Binding-site contacts:
Ligand atom O5 contacts residue ASN1336 of chain 1.B at 4.4 Å.
Ligand atom C6 contacts residue ASP1400 of chain 1.B at 3.2 Å.
Ligand atom C6 contacts residue TYR1351 of chain 1.B at 3.7 Å (hydrophobic).
Ligand atom O3 contacts residue ILE1335 of chain 1.B at 2.4 Å (h-bond).
Ligand atom O3 contacts residue ASN1336 of chain 1.B at 4.5 Å.
Ligand atom O2 contacts residue ILE1334 of chain 1.B at 3.8 Å.
Ligand atom C3 contacts residue TYR1351 of chain 1.B at 4.0 Å (hydrophobic).
Ligand atom C6 contacts residue TYR1401 of chain 1.B at 3.8 Å (hydrophobic).
Ligand atom O6 contacts residue ASN1402 of chain 1.B at 2.9 Å (h-bond).
Ligand atom O6 contacts residue TYR1401 of chain 1.B at 3.2 Å (h-bond).
Ligand atom O3 contacts residue ILE1334 of chain 1.B at 3.5 Å.
Ligand atom C2 contacts residue TYR1351 of chain 1.B at 4.2 Å (hydrophobic).
Ligand atom C6 contacts residue SER1399 of chain 1.B at 4.0 Å.
Ligand atom C5 contacts residue TYR1351 of chain 1.B at 4.3 Å (hydrophobic).
Ligand atom O5 contacts residue ASP1400 of chain 1.B at 3.0 Å (salt-bridge).
Ligand atom O6 contacts residue SER1399 of chain 1.B at 3.4 Å (h-bond).
Ligand atom C1 contacts residue ASP1400 of chain 1.B at 4.1 Å.
Ligand atom C4 contacts residue ILE1335 of chain 1.B at 4.1 Å (hydrophobic).
Ligand atom C5 contacts residue ASP1400 of chain 1.B at 3.6 Å.
Ligand atom O4 contacts residue TYR1351 of chain 1.B at 3.8 Å.
Ligand atom C4 contacts residue ASN1336 of chain 1.B at 4.3 Å.
Ligand atom O3 contacts residue TYR1351 of chain 1.B at 3.6 Å.
Ligand atom O2 contacts residue THR1333 of chain 1.B at 4.2 Å.
Ligand atom C4 contacts residue TYR1351 of chain 1.B at 3.5 Å (hydrophobic).
Ligand atom O6 contacts residue ASP1400 of chain 1.B at 2.8 Å (salt-bridge).
Ligand atom C3 contacts residue ILE1335 of chain 1.B at 3.5 Å (hydrophobic).
Ligand atom C6 contacts residue ASN1402 of chain 1.B at 3.2 Å.
Ligand atom O2 contacts residue ILE1335 of chain 1.B at 3.4 Å (h-bond).
Ligand atom C1 contacts residue ILE1335 of chain 1.B at 4.2 Å (hydrophobic).
Ligand atom C2 contacts residue ILE1335 of chain 1.B at 3.8 Å (hydrophobic).
Ligand atom O6 contacts residue ASN1336 of chain 1.B at 3.6 Å.

A protein and the small-molecule ligand that binds it are described below.
Small molecule (SMILES): OC[C@H]1O[C@H](O[C@H]2[C@H](O)[C@@H](O)[C@@H](O)O[C@@H]2CO)[C@H](O)[C@@H](O)[C@@H]1O

Sequence of chain 1.B:
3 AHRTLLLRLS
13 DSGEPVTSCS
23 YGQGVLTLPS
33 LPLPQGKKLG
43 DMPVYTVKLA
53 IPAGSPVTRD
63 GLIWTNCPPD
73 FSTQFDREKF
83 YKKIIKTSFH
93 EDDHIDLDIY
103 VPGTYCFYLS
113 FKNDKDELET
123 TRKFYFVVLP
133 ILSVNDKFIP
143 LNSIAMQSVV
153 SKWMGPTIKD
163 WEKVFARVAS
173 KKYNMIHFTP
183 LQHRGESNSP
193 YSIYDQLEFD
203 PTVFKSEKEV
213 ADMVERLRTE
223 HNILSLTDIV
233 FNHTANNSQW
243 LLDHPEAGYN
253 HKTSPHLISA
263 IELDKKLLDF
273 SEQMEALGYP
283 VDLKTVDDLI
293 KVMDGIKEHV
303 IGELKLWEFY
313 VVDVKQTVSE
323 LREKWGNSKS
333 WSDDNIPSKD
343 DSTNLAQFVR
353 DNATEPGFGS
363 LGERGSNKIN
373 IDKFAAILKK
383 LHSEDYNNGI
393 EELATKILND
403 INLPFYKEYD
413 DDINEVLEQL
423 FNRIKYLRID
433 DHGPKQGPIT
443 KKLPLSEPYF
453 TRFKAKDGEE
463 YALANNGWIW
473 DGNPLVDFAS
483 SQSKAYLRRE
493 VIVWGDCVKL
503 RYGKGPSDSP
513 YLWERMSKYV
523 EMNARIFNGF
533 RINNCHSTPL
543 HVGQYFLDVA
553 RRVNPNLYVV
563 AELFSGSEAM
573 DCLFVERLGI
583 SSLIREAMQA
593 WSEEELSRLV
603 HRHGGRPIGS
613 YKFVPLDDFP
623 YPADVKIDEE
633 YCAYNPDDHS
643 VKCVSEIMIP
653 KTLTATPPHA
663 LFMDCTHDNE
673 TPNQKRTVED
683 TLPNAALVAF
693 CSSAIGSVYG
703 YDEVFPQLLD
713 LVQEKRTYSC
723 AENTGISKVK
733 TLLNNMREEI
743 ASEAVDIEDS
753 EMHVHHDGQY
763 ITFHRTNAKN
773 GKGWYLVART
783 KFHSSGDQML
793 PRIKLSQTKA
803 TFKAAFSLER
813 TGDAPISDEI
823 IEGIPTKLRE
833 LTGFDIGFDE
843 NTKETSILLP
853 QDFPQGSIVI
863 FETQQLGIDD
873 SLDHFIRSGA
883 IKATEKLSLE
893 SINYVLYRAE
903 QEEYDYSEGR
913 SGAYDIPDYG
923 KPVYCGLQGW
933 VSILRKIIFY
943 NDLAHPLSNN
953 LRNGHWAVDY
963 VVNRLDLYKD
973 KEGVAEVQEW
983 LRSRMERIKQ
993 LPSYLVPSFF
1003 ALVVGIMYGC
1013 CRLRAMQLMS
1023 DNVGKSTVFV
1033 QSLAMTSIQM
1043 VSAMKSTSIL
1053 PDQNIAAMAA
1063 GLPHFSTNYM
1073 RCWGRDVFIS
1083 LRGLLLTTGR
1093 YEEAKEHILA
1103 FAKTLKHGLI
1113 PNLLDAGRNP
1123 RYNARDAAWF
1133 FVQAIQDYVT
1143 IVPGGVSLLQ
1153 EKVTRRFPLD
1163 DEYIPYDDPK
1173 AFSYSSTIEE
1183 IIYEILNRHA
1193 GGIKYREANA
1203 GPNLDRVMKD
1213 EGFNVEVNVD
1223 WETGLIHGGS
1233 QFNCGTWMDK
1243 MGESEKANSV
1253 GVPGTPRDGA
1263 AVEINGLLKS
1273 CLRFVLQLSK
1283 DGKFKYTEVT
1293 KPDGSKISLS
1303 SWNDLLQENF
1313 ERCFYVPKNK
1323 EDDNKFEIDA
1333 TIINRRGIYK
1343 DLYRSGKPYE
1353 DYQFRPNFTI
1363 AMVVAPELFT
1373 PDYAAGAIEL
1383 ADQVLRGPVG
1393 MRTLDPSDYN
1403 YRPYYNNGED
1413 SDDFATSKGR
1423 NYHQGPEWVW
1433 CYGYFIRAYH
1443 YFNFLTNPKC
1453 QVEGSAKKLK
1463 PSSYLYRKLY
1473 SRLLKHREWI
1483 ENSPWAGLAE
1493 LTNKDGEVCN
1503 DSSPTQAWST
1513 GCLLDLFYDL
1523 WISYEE